Sequence of chain 2.A:
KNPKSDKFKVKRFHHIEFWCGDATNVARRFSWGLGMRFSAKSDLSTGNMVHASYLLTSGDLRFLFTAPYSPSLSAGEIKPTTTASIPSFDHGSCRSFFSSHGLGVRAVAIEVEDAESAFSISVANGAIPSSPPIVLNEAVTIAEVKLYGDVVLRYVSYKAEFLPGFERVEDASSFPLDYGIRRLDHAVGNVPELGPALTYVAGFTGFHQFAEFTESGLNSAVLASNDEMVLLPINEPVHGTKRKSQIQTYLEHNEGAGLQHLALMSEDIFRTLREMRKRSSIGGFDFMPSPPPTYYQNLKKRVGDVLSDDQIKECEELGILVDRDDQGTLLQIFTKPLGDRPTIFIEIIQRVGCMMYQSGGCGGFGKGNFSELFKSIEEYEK

Binding-site contacts:
Ligand atom N16 contacts residue PHE391 of chain 2.A at 3.4 Å.
Ligand atom C14 contacts residue HIS280 of chain 2.A at 3.6 Å.
Ligand atom C14 contacts residue CO1 of chain 2.B at 3.1 Å.
Ligand atom C19 contacts residue ASN254 of chain 2.A at 3.5 Å.
Ligand atom C11 contacts residue HIS280 of chain 2.A at 3.5 Å.
Ligand atom N15 contacts residue VAL200 of chain 2.A at 3.8 Å.
Ligand atom C9 contacts residue PHE391 of chain 2.A at 3.7 Å (hydrophobic).
Ligand atom N15 contacts residue PHE391 of chain 2.A at 3.9 Å.
Ligand atom N16 contacts residue HIS198 of chain 2.A at 3.1 Å (h-bond).
Ligand atom C9 contacts residue GLY392 of chain 2.A at 3.9 Å.
Ligand atom N13 contacts residue CO1 of chain 2.B at 3.5 Å.
Ligand atom C9 contacts residue PHE353 of chain 2.A at 3.7 Å (hydrophobic).
Ligand atom N15 contacts residue HIS280 of chain 2.A at 3.4 Å (h-bond).
Ligand atom N16 contacts residue PRO252 of chain 2.A at 3.4 Å.
Ligand atom C5 contacts residue PHE353 of chain 2.A at 3.7 Å (hydrophobic).
Ligand atom C8 contacts residue GLY392 of chain 2.A at 3.4 Å.
Ligand atom N17 contacts residue PHE391 of chain 2.A at 3.8 Å.
Ligand atom N16 contacts residue VAL200 of chain 2.A at 3.6 Å.
Ligand atom N15 contacts residue CO1 of chain 2.B at 2.1 Å.
Ligand atom C10 contacts residue PHE396 of chain 2.A at 3.8 Å (hydrophobic).
Ligand atom C6 contacts residue PHE353 of chain 2.A at 3.3 Å (hydrophobic).
Ligand atom N16 contacts residue CO1 of chain 2.B at 3.1 Å.
Ligand atom C1 contacts residue PHE353 of chain 2.A at 3.4 Å (hydrophobic).
Ligand atom C19 contacts residue SER239 of chain 2.A at 3.4 Å.
Ligand atom C2 contacts residue PHE353 of chain 2.A at 3.6 Å (hydrophobic).
Ligand atom N13 contacts residue HIS280 of chain 2.A at 3.5 Å.
Ligand atom C11 contacts residue PHE353 of chain 2.A at 3.8 Å (hydrophobic).
Ligand atom O12 contacts residue GLU366 of chain 2.A at 3.0 Å (salt-bridge).
Ligand atom C9 contacts residue PHE396 of chain 2.A at 3.8 Å (hydrophobic).
Ligand atom N17 contacts residue PRO252 of chain 2.A at 3.2 Å.
Ligand atom C11 contacts residue CO1 of chain 2.B at 3.0 Å.
Ligand atom O12 contacts residue HIS280 of chain 2.A at 3.2 Å (h-bond).
Ligand atom C8 contacts residue PHE396 of chain 2.A at 3.4 Å (hydrophobic).
Ligand atom O12 contacts residue PHE391 of chain 2.A at 3.8 Å.
Ligand atom O12 contacts residue CO1 of chain 2.B at 2.1 Å.
Ligand atom N7 contacts residue PHE396 of chain 2.A at 3.5 Å.
Ligand atom N15 contacts residue HIS198 of chain 2.A at 3.1 Å (h-bond).
Ligand atom O12 contacts residue PHE353 of chain 2.A at 3.3 Å.
Ligand atom C5 contacts residue PHE396 of chain 2.A at 3.7 Å (hydrophobic).
Ligand atom C21 contacts residue LEU399 of chain 2.A at 3.4 Å (hydrophobic).

A small-molecule ligand and the protein it binds are described below.
Small molecule (SMILES): CCCCCn1ccc2c(C(=O)Nc3nnnn3C)ccnc21